Sequence of chain 17.A:
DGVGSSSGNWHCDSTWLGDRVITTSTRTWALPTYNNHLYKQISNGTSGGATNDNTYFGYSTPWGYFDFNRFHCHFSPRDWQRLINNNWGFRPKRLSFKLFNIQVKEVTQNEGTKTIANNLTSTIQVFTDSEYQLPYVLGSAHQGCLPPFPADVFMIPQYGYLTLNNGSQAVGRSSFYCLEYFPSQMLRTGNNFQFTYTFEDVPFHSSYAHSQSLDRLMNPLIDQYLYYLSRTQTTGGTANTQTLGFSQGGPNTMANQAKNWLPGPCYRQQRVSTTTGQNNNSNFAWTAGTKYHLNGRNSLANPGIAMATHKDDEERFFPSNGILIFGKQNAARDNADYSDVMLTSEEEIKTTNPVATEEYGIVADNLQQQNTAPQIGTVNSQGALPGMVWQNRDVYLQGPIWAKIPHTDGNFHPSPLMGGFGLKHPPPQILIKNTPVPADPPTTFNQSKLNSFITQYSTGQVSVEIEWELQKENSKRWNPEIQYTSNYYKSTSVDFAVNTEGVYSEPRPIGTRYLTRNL

Sequence of chain 52.A:
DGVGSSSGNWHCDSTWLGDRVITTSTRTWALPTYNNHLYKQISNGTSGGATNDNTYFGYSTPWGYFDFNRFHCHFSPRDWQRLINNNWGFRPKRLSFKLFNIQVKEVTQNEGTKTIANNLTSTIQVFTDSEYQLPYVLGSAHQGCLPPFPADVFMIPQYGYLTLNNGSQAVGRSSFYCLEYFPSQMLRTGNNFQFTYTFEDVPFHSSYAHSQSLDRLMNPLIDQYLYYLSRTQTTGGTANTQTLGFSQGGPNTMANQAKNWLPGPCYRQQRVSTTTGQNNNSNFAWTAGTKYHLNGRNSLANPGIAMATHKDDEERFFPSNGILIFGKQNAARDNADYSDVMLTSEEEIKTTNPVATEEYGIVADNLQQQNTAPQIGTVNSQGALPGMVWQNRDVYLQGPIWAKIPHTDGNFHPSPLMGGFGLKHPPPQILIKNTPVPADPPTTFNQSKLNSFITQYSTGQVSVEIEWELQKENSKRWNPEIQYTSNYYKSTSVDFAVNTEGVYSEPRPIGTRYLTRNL

Binding-site contacts:
Ligand atom N1 contacts residue PRO203 of chain 52.A at 3.8 Å.
Ligand atom N1 contacts residue GLY422 of chain 52.A at 3.0 Å (h-bond).
Ligand atom N3 contacts residue PRO414 of chain 52.A at 4.2 Å.
Ligand atom C6 contacts residue GLY422 of chain 52.A at 3.8 Å.
Ligand atom N4 contacts residue VAL202 of chain 52.A at 2.9 Å (h-bond).
Ligand atom C2 contacts residue GLY422 of chain 52.A at 3.3 Å.
Ligand atom C6 contacts residue PRO203 of chain 52.A at 4.0 Å (hydrophobic).
Ligand atom C5 contacts residue ASP201 of chain 52.A at 4.1 Å.
Ligand atom N7 contacts residue PRO203 of chain 52.A at 4.2 Å.
Ligand atom C6 contacts residue SER415 of chain 52.A at 4.1 Å.
Ligand atom N7 contacts residue HIS413 of chain 52.A at 4.1 Å.
Ligand atom C4 contacts residue VAL202 of chain 52.A at 3.7 Å (hydrophobic).
Ligand atom N3 contacts residue ASP201 of chain 52.A at 4.1 Å.
Ligand atom C2' contacts residue PRO414 of chain 52.A at 3.8 Å (hydrophobic).
Ligand atom C5 contacts residue PRO203 of chain 52.A at 4.0 Å (hydrophobic).
Ligand atom C5 contacts residue VAL202 of chain 52.A at 3.6 Å (hydrophobic).
Ligand atom C2' contacts residue PRO203 of chain 52.A at 3.3 Å (hydrophobic).
Ligand atom C8 contacts residue HIS413 of chain 52.A at 3.8 Å.
Ligand atom C2 contacts residue VAL202 of chain 52.A at 4.2 Å (hydrophobic).
Ligand atom C5 contacts residue ARG91 of chain 52.A at 4.1 Å.
Ligand atom N4 contacts residue ASP201 of chain 52.A at 2.5 Å.
Ligand atom C2' contacts residue HIS413 of chain 52.A at 3.8 Å.
Ligand atom N6 contacts residue PHE421 of chain 52.A at 3.9 Å.
Ligand atom C4 contacts residue PRO203 of chain 52.A at 4.1 Å (hydrophobic).
Ligand atom C5 contacts residue PRO203 of chain 52.A at 3.9 Å (hydrophobic).
Ligand atom N6 contacts residue GLY422 of chain 52.A at 3.4 Å (h-bond).
Ligand atom OP2 contacts residue ASP409 of chain 17.A at 3.2 Å (salt-bridge).
Ligand atom C4 contacts residue ASP201 of chain 52.A at 3.7 Å.
Ligand atom N7 contacts residue ASN392 of chain 52.A at 4.2 Å.
Ligand atom N6 contacts residue SER415 of chain 52.A at 3.6 Å.
Ligand atom C1' contacts residue PRO203 of chain 52.A at 4.1 Å (hydrophobic).
Ligand atom N7 contacts residue SER415 of chain 52.A at 4.0 Å.
Ligand atom C6 contacts residue PRO203 of chain 52.A at 4.0 Å (hydrophobic).
Ligand atom C4 contacts residue PRO203 of chain 52.A at 4.2 Å (hydrophobic).
Ligand atom C6 contacts residue VAL202 of chain 52.A at 4.2 Å (hydrophobic).
Ligand atom C2 contacts residue PRO203 of chain 52.A at 3.9 Å (hydrophobic).
Ligand atom N1 contacts residue PRO203 of chain 52.A at 4.1 Å.
Ligand atom N1 contacts residue VAL202 of chain 52.A at 3.6 Å.
Ligand atom N6 contacts residue GLY420 of chain 52.A at 3.7 Å.
Ligand atom C5 contacts residue SER415 of chain 52.A at 4.1 Å.

This small molecule binds to this protein.
Small molecule (SMILES): Nc1ccn([C@H]2C[C@H](O[P](=O)(O)OC[C@H]3O[C@@H](n4cnc5c(N)ncnc54)C[C@@H]3O)[C@@H](COP(=O)(O)O)O2)c(=O)n1